The protein below binds the small molecule below.
Small molecule (SMILES): CC(=O)N[C@@H]1[C@@H](O)[C@H](O)[C@@H](CO)O[C@H]1O

Sequence of chain 1.C:
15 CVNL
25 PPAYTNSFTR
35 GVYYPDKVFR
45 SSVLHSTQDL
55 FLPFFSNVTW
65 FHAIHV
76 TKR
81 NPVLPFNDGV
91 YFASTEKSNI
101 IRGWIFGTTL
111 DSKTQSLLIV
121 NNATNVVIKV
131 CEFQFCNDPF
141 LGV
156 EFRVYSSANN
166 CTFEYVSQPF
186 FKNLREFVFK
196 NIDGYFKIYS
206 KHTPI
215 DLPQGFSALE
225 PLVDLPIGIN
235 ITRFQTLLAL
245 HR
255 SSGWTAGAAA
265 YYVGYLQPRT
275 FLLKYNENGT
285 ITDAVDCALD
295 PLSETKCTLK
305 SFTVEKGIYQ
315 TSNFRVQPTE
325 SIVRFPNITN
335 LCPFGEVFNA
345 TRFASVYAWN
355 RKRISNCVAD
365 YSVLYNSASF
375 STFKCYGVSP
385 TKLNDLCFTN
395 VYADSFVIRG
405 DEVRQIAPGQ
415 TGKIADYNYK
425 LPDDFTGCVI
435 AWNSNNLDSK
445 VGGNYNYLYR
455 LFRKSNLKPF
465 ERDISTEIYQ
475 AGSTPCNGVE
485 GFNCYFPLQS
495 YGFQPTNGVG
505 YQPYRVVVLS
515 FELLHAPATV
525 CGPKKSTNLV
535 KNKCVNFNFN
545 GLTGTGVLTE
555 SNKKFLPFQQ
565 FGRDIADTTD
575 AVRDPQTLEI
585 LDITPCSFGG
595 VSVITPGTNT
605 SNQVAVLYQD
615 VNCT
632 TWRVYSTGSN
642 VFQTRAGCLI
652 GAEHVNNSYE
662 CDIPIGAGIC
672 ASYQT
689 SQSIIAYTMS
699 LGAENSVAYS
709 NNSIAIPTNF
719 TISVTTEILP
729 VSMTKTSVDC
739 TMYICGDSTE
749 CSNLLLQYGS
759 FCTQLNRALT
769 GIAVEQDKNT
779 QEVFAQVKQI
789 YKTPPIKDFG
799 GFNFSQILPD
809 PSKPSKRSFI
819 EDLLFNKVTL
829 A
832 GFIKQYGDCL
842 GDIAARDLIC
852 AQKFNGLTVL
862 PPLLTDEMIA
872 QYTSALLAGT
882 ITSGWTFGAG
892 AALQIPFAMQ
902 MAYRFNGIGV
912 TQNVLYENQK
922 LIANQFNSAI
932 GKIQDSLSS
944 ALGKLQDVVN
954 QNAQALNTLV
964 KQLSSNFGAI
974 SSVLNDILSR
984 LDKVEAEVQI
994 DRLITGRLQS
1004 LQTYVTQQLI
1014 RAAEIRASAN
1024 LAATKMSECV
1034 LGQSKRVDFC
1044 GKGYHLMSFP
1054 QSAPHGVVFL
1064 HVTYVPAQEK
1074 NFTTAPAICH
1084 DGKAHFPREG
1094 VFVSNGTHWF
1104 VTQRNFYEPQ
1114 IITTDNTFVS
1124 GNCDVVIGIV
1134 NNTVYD

Binding-site contacts:
Ligand atom N2 contacts residue ASN1074 of chain 1.C at 3.6 Å (h-bond).
Ligand atom C8 contacts residue ASN1074 of chain 1.C at 3.5 Å.
Ligand atom C2 contacts residue ASN1074 of chain 1.C at 3.8 Å.
Ligand atom O4 contacts residue ALA706 of chain 1.C at 4.5 Å.
Ligand atom C1 contacts residue ASN1074 of chain 1.C at 2.8 Å.
Ligand atom C5 contacts residue ALA706 of chain 1.C at 4.2 Å (hydrophobic).
Ligand atom C7 contacts residue ASN1074 of chain 1.C at 3.7 Å.
Ligand atom C8 contacts residue GLU1072 of chain 1.C at 4.3 Å.
Ligand atom O5 contacts residue ASN1074 of chain 1.C at 3.9 Å.